Binding-site contacts:
Ligand atom C20 contacts residue VAL49 of chain 1.C at 3.5 Å (hydrophobic).
Ligand atom C21 contacts residue PRO44 of chain 1.C at 3.4 Å (hydrophobic).
Ligand atom C12 contacts residue PRO44 of chain 1.C at 4.0 Å (hydrophobic).
Ligand atom O1 contacts residue TYR59 of chain 1.C at 3.8 Å.
Ligand atom C2 contacts residue LEU54 of chain 1.C at 4.1 Å (hydrophobic).
Ligand atom C11 contacts residue PRO44 of chain 1.C at 3.6 Å (hydrophobic).
Ligand atom O1 contacts residue PHE101 of chain 1.C at 4.0 Å.
Ligand atom C6 contacts residue LEU54 of chain 1.C at 4.0 Å (hydrophobic).
Ligand atom C7 contacts residue ASN102 of chain 1.C at 3.7 Å.
Ligand atom C22 contacts residue ILE108 of chain 1.C at 4.1 Å (hydrophobic).
Ligand atom C9 contacts residue VAL49 of chain 1.C at 4.1 Å (hydrophobic).
Ligand atom C22 contacts residue ASN102 of chain 1.C at 3.7 Å.
Ligand atom C7 contacts residue VAL49 of chain 1.C at 3.8 Å (hydrophobic).
Ligand atom N3 contacts residue PRO44 of chain 1.C at 3.5 Å.
Ligand atom C10 contacts residue GOL1 of chain 1.K at 3.7 Å.
Ligand atom C1 contacts residue VAL56 of chain 1.C at 3.6 Å (hydrophobic).
Ligand atom C5 contacts residue ASN102 of chain 1.C at 3.7 Å.
Ligand atom O2 contacts residue VAL43 of chain 1.C at 3.6 Å.
Ligand atom O1 contacts residue ASN102 of chain 1.C at 3.1 Å (h-bond).
Ligand atom C10 contacts residue PRO44 of chain 1.C at 3.2 Å (hydrophobic).
Ligand atom S1 contacts residue ASN102 of chain 1.C at 3.9 Å.
Ligand atom C22 contacts residue CYS98 of chain 1.C at 3.6 Å (hydrophobic).
Ligand atom C20 contacts residue PRO44 of chain 1.C at 4.1 Å (hydrophobic).
Ligand atom O1 contacts residue VAL49 of chain 1.C at 3.9 Å.
Ligand atom C21 contacts residue ILE108 of chain 1.C at 4.2 Å (hydrophobic).
Ligand atom C3 contacts residue ASN102 of chain 1.C at 4.2 Å.
Ligand atom C1 contacts residue PHE101 of chain 1.C at 3.6 Å (hydrophobic).
Ligand atom N3 contacts residue VAL43 of chain 1.C at 4.2 Å.
Ligand atom C6 contacts residue PHE101 of chain 1.C at 3.6 Å (hydrophobic).
Ligand atom C2 contacts residue VAL56 of chain 1.C at 4.2 Å (hydrophobic).
Ligand atom C9 contacts residue LEU54 of chain 1.C at 4.1 Å (hydrophobic).
Ligand atom C22 contacts residue PHE45 of chain 1.C at 3.8 Å (hydrophobic).
Ligand atom N1 contacts residue VAL49 of chain 1.C at 3.7 Å.
Ligand atom C1 contacts residue LEU54 of chain 1.C at 4.0 Å (hydrophobic).
Ligand atom C14 contacts residue PRO44 of chain 1.C at 3.9 Å (hydrophobic).
Ligand atom N3 contacts residue GOL1 of chain 1.K at 3.8 Å.
Ligand atom C9 contacts residue PRO44 of chain 1.C at 3.2 Å (hydrophobic).
Ligand atom S1 contacts residue ILE108 of chain 1.C at 4.2 Å.
Ligand atom C4 contacts residue ASN102 of chain 1.C at 3.6 Å.
Ligand atom C21 contacts residue PHE45 of chain 1.C at 3.4 Å (hydrophobic).

Sequence of chain 1.C:
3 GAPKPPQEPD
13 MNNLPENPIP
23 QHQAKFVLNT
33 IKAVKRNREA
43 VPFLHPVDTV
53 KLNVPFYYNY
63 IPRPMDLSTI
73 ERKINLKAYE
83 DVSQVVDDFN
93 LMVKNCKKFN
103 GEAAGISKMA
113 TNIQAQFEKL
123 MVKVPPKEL

This protein binds this small molecule.
Small molecule (SMILES): O=C1c2ccccc2Sc2cc(-c3noc(-c4cnccn4)n3)ccc2N1C1CC1